This small molecule binds to this protein.
Small molecule (SMILES): Cc1cc(C(=O)N[C@@H](CC(=O)N2CCC[C@@H]2c2ccccc2)C(=O)N[C@@H](C)c2ncc(-c3ccccc3F)[nH]2)no1

Sequence of chain 1.H:
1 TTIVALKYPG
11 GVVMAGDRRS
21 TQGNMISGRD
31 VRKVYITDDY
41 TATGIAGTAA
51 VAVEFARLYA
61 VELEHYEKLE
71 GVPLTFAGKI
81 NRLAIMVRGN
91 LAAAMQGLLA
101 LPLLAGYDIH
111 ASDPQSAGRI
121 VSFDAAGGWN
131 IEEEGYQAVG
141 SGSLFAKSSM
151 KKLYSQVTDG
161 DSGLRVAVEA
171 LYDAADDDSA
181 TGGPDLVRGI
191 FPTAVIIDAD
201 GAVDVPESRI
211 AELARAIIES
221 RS

Binding-site contacts:
Ligand atom C36 contacts residue TRP129 of chain 1.I at 3.8 Å (hydrophobic).
Ligand atom C37 contacts residue TRP129 of chain 1.I at 3.5 Å (hydrophobic).
Ligand atom C03 contacts residue GLY47 of chain 1.H at 3.5 Å.
Ligand atom C34 contacts residue SER20 of chain 1.H at 3.6 Å.
Ligand atom N14 contacts residue SER20 of chain 1.H at 2.9 Å (h-bond).
Ligand atom C11 contacts residue LYS33 of chain 1.H at 3.6 Å.
Ligand atom C10 contacts residue LYS33 of chain 1.H at 3.5 Å.
Ligand atom N15 contacts residue THR21 of chain 1.H at 3.0 Å (h-bond).
Ligand atom C07 contacts residue VAL31 of chain 1.H at 3.5 Å (hydrophobic).
Ligand atom C39 contacts residue SER122 of chain 1.I at 3.5 Å.
Ligand atom F08 contacts residue ALA49 of chain 1.H at 3.2 Å.
Ligand atom C02 contacts residue GLY47 of chain 1.H at 3.8 Å.
Ligand atom C11 contacts residue ALA52 of chain 1.H at 3.8 Å (hydrophobic).
Ligand atom C05 contacts residue GLY47 of chain 1.H at 3.7 Å.
Ligand atom C05 contacts residue ALA49 of chain 1.H at 3.5 Å (hydrophobic).
Ligand atom C12 contacts residue GLY47 of chain 1.H at 3.6 Å.
Ligand atom C31 contacts residue ASP124 of chain 1.I at 3.7 Å.
Ligand atom O17 contacts residue ALA49 of chain 1.H at 3.1 Å (h-bond).
Ligand atom C37 contacts residue ALA49 of chain 1.H at 3.7 Å (hydrophobic).
Ligand atom C07 contacts residue ALA49 of chain 1.H at 3.8 Å (hydrophobic).
Ligand atom O41 contacts residue GLN22 of chain 1.H at 2.7 Å (h-bond).
Ligand atom N19 contacts residue ASP124 of chain 1.I at 3.1 Å (salt-bridge).
Ligand atom C10 contacts residue ALA52 of chain 1.H at 3.5 Å (hydrophobic).
Ligand atom O24 contacts residue ALA126 of chain 1.I at 3.4 Å (h-bond).
Ligand atom C13 contacts residue ALA49 of chain 1.H at 3.5 Å (hydrophobic).
Ligand atom F08 contacts residue VAL31 of chain 1.H at 3.3 Å.
Ligand atom C13 contacts residue SER20 of chain 1.H at 3.6 Å.
Ligand atom C35 contacts residue VAL31 of chain 1.H at 3.6 Å (hydrophobic).
Ligand atom N23 contacts residue ASP124 of chain 1.I at 3.2 Å (salt-bridge).
Ligand atom C39 contacts residue PHE123 of chain 1.I at 3.6 Å (hydrophobic).
Ligand atom N04 contacts residue ALA49 of chain 1.H at 3.6 Å.
Ligand atom N04 contacts residue GLY47 of chain 1.H at 2.7 Å (h-bond).
Ligand atom O17 contacts residue THR48 of chain 1.H at 3.8 Å.
Ligand atom C38 contacts residue GLY128 of chain 1.I at 3.3 Å.
Ligand atom C35 contacts residue ASN130 of chain 1.I at 3.6 Å.
Ligand atom C11 contacts residue ILE45 of chain 1.H at 3.0 Å (hydrophobic).
Ligand atom C38 contacts residue SER122 of chain 1.I at 3.5 Å.
Ligand atom C34 contacts residue ASN130 of chain 1.I at 3.5 Å.
Ligand atom C01 contacts residue THR21 of chain 1.H at 3.5 Å.
Ligand atom C33 contacts residue ASN130 of chain 1.I at 3.6 Å.

Sequence of chain 1.I:
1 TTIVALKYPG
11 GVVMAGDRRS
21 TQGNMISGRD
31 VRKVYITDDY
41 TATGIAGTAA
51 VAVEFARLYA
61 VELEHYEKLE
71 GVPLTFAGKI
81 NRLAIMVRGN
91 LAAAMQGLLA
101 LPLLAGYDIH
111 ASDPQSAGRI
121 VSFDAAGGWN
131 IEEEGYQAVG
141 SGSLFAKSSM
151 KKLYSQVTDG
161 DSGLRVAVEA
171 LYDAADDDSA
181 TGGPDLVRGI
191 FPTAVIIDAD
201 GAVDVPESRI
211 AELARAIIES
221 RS